Sequence of chain 1.A:
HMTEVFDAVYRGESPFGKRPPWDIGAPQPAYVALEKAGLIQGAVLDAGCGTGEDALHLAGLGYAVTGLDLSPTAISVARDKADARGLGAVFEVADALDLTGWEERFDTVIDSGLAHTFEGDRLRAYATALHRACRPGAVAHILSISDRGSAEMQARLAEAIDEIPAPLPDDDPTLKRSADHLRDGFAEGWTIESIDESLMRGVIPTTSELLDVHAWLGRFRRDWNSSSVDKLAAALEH

Binding-site contacts:
Ligand atom O contacts residue TRP41 of chain 1.A at 3.5 Å.
Ligand atom CN contacts residue HIS135 of chain 1.A at 3.4 Å.
Ligand atom CG1 contacts residue PRO34 of chain 1.A at 3.8 Å (hydrophobic).
Ligand atom O contacts residue HIS135 of chain 1.A at 3.4 Å (h-bond).
Ligand atom O contacts residue PHE35 of chain 1.A at 3.3 Å.
Ligand atom CA contacts residue QUI1 of chain 1.M at 2.5 Å.
Ligand atom CA contacts residue QUI1 of chain 1.N at 2.5 Å.
Ligand atom CA contacts residue GLN173 of chain 1.A at 3.4 Å.
Ligand atom CD contacts residue SAH1 of chain 1.I at 3.4 Å.
Ligand atom CN contacts residue PHE25 of chain 1.A at 3.7 Å (hydrophobic).
Ligand atom CN contacts residue VAL24 of chain 1.A at 3.8 Å (hydrophobic).
Ligand atom OG contacts residue PHE35 of chain 1.A at 3.5 Å.
Ligand atom N contacts residue QUI1 of chain 1.M at 1.3 Å.
Ligand atom CB contacts residue HIS135 of chain 1.A at 3.6 Å.
Ligand atom C contacts residue QUI1 of chain 1.M at 3.7 Å.
Ligand atom CN contacts residue ILE164 of chain 1.A at 3.7 Å (hydrophobic).
Ligand atom SG contacts residue PHE25 of chain 1.A at 3.7 Å.
Ligand atom O contacts residue MET21 of chain 1.A at 3.5 Å (h-bond).
Ligand atom O contacts residue QUI1 of chain 1.M at 3.2 Å.
Ligand atom SG contacts residue HIS135 of chain 1.A at 3.6 Å.
Ligand atom O contacts residue THR136 of chain 1.A at 3.3 Å.
Ligand atom CD contacts residue TRP41 of chain 1.A at 3.3 Å (hydrophobic).
Ligand atom N contacts residue QUI1 of chain 1.N at 1.3 Å.
Ligand atom CD contacts residue HIS135 of chain 1.A at 3.9 Å.
Ligand atom O contacts residue THR136 of chain 1.A at 3.2 Å (h-bond).
Ligand atom C contacts residue QUI1 of chain 1.N at 3.7 Å.
Ligand atom CA contacts residue HIS135 of chain 1.A at 3.5 Å.
Ligand atom CB contacts residue TRP41 of chain 1.A at 3.7 Å (hydrophobic).
Ligand atom CA contacts residue PHE35 of chain 1.A at 3.7 Å (hydrophobic).
Ligand atom CB contacts residue QUI1 of chain 1.M at 3.1 Å.
Ligand atom SG contacts residue THR136 of chain 1.A at 3.7 Å.
Ligand atom CN contacts residue QUI1 of chain 1.M at 3.7 Å.
Ligand atom O contacts residue VAL24 of chain 1.A at 3.8 Å.
Ligand atom C contacts residue QUI1 of chain 1.M at 3.8 Å.
Ligand atom CB contacts residue GLN173 of chain 1.A at 3.8 Å.
Ligand atom O contacts residue QUI1 of chain 1.N at 3.9 Å.
Ligand atom OG contacts residue QUI1 of chain 1.N at 3.4 Å.
Ligand atom OG contacts residue QUI1 of chain 1.M at 3.8 Å.
Ligand atom O contacts residue GLU138 of chain 1.A at 3.5 Å (salt-bridge).
Ligand atom CB contacts residue QUI1 of chain 1.N at 3.1 Å.

The protein below binds the small molecule below.
Small molecule (SMILES): CS[C@@H]1SC[C@H]2C(=O)N(C)[C@@H](C(C)C)C(=O)OC[C@@H](N)C(=O)N[C@@H](C)C(=O)N(C)[C@@H]1C(=O)N(C)[C@@H](C(C)C)C(=O)OC[C@@H](N)C(=O)N[C@@H](C)C(=O)N2C